The protein below binds the small molecule below.
Small molecule (SMILES): O=C1CC[C@@H](N2C(=O)c3ccccc3C2=O)C(=O)N1

Sequence of chain 1.O:
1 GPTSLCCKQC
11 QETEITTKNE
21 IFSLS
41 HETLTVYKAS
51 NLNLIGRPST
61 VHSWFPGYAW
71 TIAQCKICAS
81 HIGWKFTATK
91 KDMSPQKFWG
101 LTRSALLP

Binding-site contacts:
Ligand atom CD contacts residue TRP70 of chain 1.O at 3.5 Å (hydrophobic).
Ligand atom CD contacts residue TRP64 of chain 1.O at 3.4 Å (hydrophobic).
Ligand atom CG contacts residue TRP64 of chain 1.O at 4.3 Å (hydrophobic).
Ligand atom O contacts residue HIS62 of chain 1.O at 3.2 Å (h-bond).
Ligand atom C contacts residue TRP70 of chain 1.O at 4.5 Å (hydrophobic).
Ligand atom C contacts residue HIS62 of chain 1.O at 3.2 Å.
Ligand atom O contacts residue TRP64 of chain 1.O at 3.1 Å (h-bond).
Ligand atom OAC contacts residue TRP84 of chain 1.O at 3.8 Å.
Ligand atom OAD contacts residue TRP70 of chain 1.O at 3.5 Å.
Ligand atom OE1 contacts residue SER63 of chain 1.O at 3.5 Å.
Ligand atom OAC contacts residue TRP64 of chain 1.O at 4.2 Å.
Ligand atom OAD contacts residue VAL61 of chain 1.O at 3.8 Å.
Ligand atom OE1 contacts residue HIS62 of chain 1.O at 3.6 Å.
Ligand atom NE2 contacts residue HIS62 of chain 1.O at 2.6 Å (h-bond).
Ligand atom CG contacts residue TRP70 of chain 1.O at 3.4 Å (hydrophobic).
Ligand atom CD contacts residue HIS62 of chain 1.O at 3.5 Å.
Ligand atom CA contacts residue TRP64 of chain 1.O at 4.0 Å (hydrophobic).
Ligand atom OE1 contacts residue TRP70 of chain 1.O at 3.5 Å.
Ligand atom CD contacts residue PHE86 of chain 1.O at 4.2 Å (hydrophobic).
Ligand atom CB contacts residue TRP64 of chain 1.O at 3.9 Å (hydrophobic).
Ligand atom NE2 contacts residue TRP70 of chain 1.O at 4.2 Å.
Ligand atom C contacts residue TRP64 of chain 1.O at 3.2 Å (hydrophobic).
Ligand atom CG contacts residue PHE86 of chain 1.O at 4.3 Å (hydrophobic).
Ligand atom OE1 contacts residue PHE86 of chain 1.O at 3.3 Å.
Ligand atom NE2 contacts residue SER63 of chain 1.O at 4.2 Å.
Ligand atom CAO contacts residue TRP70 of chain 1.O at 4.3 Å (hydrophobic).
Ligand atom CA contacts residue HIS62 of chain 1.O at 4.4 Å.
Ligand atom CA contacts residue TRP70 of chain 1.O at 4.1 Å (hydrophobic).
Ligand atom CB contacts residue TRP84 of chain 1.O at 3.3 Å (hydrophobic).
Ligand atom CD contacts residue SER63 of chain 1.O at 4.1 Å.
Ligand atom CG contacts residue TRP84 of chain 1.O at 3.8 Å (hydrophobic).
Ligand atom CB contacts residue TRP70 of chain 1.O at 4.3 Å (hydrophobic).
Ligand atom OAD contacts residue HIS62 of chain 1.O at 3.9 Å.
Ligand atom OE1 contacts residue TRP64 of chain 1.O at 3.0 Å (h-bond).
Ligand atom NE2 contacts residue TRP64 of chain 1.O at 2.9 Å.